This small molecule binds to this protein.
Small molecule (SMILES): CSc1nsc(NC(C)=O)n1

Sequence of chain 1.A:
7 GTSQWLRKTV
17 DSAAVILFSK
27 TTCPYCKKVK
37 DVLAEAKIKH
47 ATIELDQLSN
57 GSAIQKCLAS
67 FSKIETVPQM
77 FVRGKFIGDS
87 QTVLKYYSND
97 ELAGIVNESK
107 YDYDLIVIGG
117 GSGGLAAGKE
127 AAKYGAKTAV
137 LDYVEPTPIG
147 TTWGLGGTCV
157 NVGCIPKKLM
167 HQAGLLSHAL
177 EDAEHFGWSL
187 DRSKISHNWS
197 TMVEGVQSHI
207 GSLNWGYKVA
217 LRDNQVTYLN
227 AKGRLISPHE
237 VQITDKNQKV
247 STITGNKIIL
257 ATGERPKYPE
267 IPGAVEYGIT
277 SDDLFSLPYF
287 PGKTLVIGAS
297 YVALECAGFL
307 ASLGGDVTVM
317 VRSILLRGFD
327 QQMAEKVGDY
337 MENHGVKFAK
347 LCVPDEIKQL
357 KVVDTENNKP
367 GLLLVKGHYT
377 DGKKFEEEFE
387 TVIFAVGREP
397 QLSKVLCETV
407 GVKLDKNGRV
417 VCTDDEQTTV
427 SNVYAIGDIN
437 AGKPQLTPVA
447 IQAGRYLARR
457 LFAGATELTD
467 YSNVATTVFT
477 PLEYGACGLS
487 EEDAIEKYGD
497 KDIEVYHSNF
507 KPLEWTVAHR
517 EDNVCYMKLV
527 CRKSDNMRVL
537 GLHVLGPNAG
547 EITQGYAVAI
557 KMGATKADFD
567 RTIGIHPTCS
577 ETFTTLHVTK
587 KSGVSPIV

Sequence of chain 2.A:
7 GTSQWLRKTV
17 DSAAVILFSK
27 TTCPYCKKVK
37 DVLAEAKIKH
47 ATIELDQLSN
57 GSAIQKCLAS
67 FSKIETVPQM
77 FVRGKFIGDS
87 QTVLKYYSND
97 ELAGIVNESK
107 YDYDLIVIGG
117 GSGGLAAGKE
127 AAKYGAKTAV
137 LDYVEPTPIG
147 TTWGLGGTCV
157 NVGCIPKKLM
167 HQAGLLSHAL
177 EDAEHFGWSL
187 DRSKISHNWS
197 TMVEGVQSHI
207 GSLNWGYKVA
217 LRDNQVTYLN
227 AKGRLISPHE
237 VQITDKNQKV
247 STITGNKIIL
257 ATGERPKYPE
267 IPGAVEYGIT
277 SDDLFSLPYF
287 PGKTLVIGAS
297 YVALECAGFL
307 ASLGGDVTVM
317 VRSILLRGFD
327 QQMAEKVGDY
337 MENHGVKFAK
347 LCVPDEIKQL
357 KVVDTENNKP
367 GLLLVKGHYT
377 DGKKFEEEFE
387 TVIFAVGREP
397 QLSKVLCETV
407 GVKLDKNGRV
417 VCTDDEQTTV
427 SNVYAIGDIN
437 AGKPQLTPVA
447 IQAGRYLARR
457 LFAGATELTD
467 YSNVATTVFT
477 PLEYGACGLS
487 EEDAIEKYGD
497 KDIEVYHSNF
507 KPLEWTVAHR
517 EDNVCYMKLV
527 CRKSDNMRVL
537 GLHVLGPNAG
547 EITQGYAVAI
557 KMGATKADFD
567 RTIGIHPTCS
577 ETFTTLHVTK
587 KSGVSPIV

Binding-site contacts:
Ligand atom C3 contacts residue TRP511 of chain 2.A at 4.3 Å (hydrophobic).
Ligand atom N2 contacts residue ARG516 of chain 2.A at 3.6 Å.
Ligand atom N2 contacts residue HIS174 of chain 2.A at 3.4 Å.
Ligand atom S1 contacts residue TYR336 of chain 2.A at 3.5 Å (h-bond).
Ligand atom N contacts residue TRP511 of chain 2.A at 3.2 Å (h-bond).
Ligand atom C3 contacts residue HIS174 of chain 2.A at 4.4 Å.
Ligand atom C contacts residue TRP511 of chain 2.A at 4.2 Å (hydrophobic).
Ligand atom N2 contacts residue TRP511 of chain 2.A at 4.5 Å.
Ligand atom C contacts residue GLN168 of chain 1.A at 4.0 Å.
Ligand atom C1 contacts residue TRP511 of chain 2.A at 3.8 Å (hydrophobic).
Ligand atom N contacts residue PRO543 of chain 2.A at 3.5 Å.
Ligand atom O contacts residue GLU510 of chain 2.A at 4.2 Å.
Ligand atom C4 contacts residue PRO477 of chain 2.A at 3.0 Å (hydrophobic).
Ligand atom C4 contacts residue LEU478 of chain 2.A at 3.5 Å (hydrophobic).
Ligand atom S contacts residue ASP178 of chain 2.A at 3.5 Å (salt-bridge).
Ligand atom C2 contacts residue PRO543 of chain 2.A at 4.5 Å (hydrophobic).
Ligand atom N1 contacts residue TRP511 of chain 2.A at 3.6 Å.
Ligand atom C4 contacts residue TYR336 of chain 2.A at 4.1 Å (hydrophobic).
Ligand atom O contacts residue TRP511 of chain 2.A at 4.4 Å.
Ligand atom C1 contacts residue PRO543 of chain 2.A at 4.1 Å (hydrophobic).
Ligand atom S1 contacts residue PRO477 of chain 2.A at 3.8 Å.
Ligand atom C4 contacts residue TRP511 of chain 2.A at 4.3 Å (hydrophobic).
Ligand atom S contacts residue TRP511 of chain 2.A at 3.8 Å.
Ligand atom C contacts residue ASP178 of chain 2.A at 3.9 Å.
Ligand atom C2 contacts residue TRP511 of chain 2.A at 3.2 Å (hydrophobic).
Ligand atom C1 contacts residue GLU510 of chain 2.A at 4.3 Å.
Ligand atom S contacts residue ARG516 of chain 2.A at 3.7 Å.
Ligand atom S contacts residue HIS174 of chain 2.A at 4.2 Å.
Ligand atom C contacts residue GLU510 of chain 2.A at 3.8 Å.
Ligand atom O contacts residue PRO543 of chain 2.A at 3.7 Å.